Sequence of chain 1.A:
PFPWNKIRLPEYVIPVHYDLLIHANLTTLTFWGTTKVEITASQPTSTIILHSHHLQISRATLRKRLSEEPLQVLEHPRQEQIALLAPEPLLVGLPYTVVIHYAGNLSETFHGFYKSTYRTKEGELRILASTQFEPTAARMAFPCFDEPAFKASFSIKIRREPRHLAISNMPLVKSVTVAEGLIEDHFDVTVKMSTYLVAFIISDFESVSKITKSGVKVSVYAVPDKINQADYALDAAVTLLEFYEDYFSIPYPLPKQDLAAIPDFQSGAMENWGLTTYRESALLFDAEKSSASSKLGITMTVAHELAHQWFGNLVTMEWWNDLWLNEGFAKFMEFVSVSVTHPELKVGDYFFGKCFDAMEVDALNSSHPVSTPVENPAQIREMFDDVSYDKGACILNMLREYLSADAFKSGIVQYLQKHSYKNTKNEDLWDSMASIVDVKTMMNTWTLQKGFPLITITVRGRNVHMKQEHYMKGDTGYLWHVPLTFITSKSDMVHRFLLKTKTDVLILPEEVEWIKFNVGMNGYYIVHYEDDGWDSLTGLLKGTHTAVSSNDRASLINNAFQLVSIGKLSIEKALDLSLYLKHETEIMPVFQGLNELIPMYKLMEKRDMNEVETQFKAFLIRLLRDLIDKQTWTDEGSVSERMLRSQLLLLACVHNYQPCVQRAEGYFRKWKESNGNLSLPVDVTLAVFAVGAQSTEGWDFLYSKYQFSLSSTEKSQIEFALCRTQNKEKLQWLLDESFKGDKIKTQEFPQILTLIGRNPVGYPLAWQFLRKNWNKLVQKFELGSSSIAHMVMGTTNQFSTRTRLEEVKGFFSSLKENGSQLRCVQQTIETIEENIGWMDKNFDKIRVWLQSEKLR

This small molecule binds to this protein.
Small molecule (SMILES): CC(=O)N[C@@H]1[C@@H](O)[C@H](O)[C@@H](CO)O[C@H]1O

Binding-site contacts:
Ligand atom C3 contacts residue ASN715 of chain 1.A at 3.8 Å.
Ligand atom N2 contacts residue ASN715 of chain 1.A at 3.0 Å (h-bond).
Ligand atom O5 contacts residue ASN715 of chain 1.A at 2.4 Å (h-bond).
Ligand atom C2 contacts residue ASN715 of chain 1.A at 2.5 Å.
Ligand atom C8 contacts residue SER717 of chain 1.A at 4.0 Å.
Ligand atom C4 contacts residue ASN715 of chain 1.A at 4.2 Å.
Ligand atom C1 contacts residue ASN715 of chain 1.A at 1.4 Å.
Ligand atom C8 contacts residue LEU716 of chain 1.A at 4.2 Å (hydrophobic).
Ligand atom C7 contacts residue ASN715 of chain 1.A at 3.3 Å.
Ligand atom C5 contacts residue ASN715 of chain 1.A at 3.7 Å.
Ligand atom C8 contacts residue ASN715 of chain 1.A at 3.2 Å.
Ligand atom O7 contacts residue LYS293 of chain 1.A at 4.2 Å.
Ligand atom O7 contacts residue ASN715 of chain 1.A at 3.5 Å (h-bond).